Binding-site contacts:
Ligand atom O2P contacts residue SER279 of chain 1.F at 3.0 Å (h-bond).
Ligand atom O1P contacts residue SER220 of chain 1.F at 2.9 Å (h-bond).
Ligand atom O6 contacts residue MET305 of chain 1.F at 3.3 Å (h-bond).
Ligand atom N3 contacts residue CYS222 of chain 1.F at 3.6 Å.
Ligand atom O3' contacts residue MET276 of chain 1.F at 3.4 Å (h-bond).
Ligand atom N3 contacts residue 8L41 of chain 1.AA at 3.4 Å (h-bond).
Ligand atom C5 contacts residue ILE221 of chain 1.F at 3.5 Å (hydrophobic).
Ligand atom C8 contacts residue MET72 of chain 1.F at 3.5 Å (hydrophobic).
Ligand atom O1P contacts residue GLY257 of chain 1.F at 2.9 Å (h-bond).
Ligand atom O2P contacts residue TYR302 of chain 1.F at 2.5 Å (h-bond).
Ligand atom O1P contacts residue GLY219 of chain 1.F at 3.5 Å.
Ligand atom C8 contacts residue ILE221 of chain 1.F at 3.5 Å (hydrophobic).
Ligand atom C5 contacts residue MET305 of chain 1.F at 3.7 Å (hydrophobic).
Ligand atom O3' contacts residue ASP255 of chain 1.F at 2.7 Å (salt-bridge).
Ligand atom N1 contacts residue GLU332 of chain 1.F at 2.8 Å (salt-bridge).
Ligand atom N7 contacts residue GLY304 of chain 1.F at 3.4 Å.
Ligand atom N7 contacts residue ILE221 of chain 1.F at 3.3 Å.
Ligand atom O3P contacts residue GLY278 of chain 1.F at 2.8 Å (h-bond).
Ligand atom P contacts residue TYR302 of chain 1.F at 3.7 Å.
Ligand atom C2 contacts residue 8L41 of chain 1.AA at 3.2 Å.
Ligand atom C2 contacts residue CYS222 of chain 1.F at 3.2 Å (hydrophobic).
Ligand atom O3' contacts residue ALA70 of chain 1.F at 3.4 Å.
Ligand atom C4' contacts residue ASP255 of chain 1.F at 3.5 Å.
Ligand atom O5' contacts residue GLY256 of chain 1.F at 3.6 Å.
Ligand atom C3' contacts residue ASP255 of chain 1.F at 3.5 Å.
Ligand atom O2' contacts residue ASN194 of chain 1.F at 3.5 Å (h-bond).
Ligand atom O2' contacts residue ASP255 of chain 1.F at 2.5 Å (salt-bridge).
Ligand atom O6 contacts residue GLY306 of chain 1.F at 2.7 Å (h-bond).
Ligand atom C5' contacts residue TYR302 of chain 1.F at 3.6 Å (hydrophobic).
Ligand atom O6 contacts residue GLU332 of chain 1.F at 3.7 Å.
Ligand atom O6 contacts residue GLY304 of chain 1.F at 3.1 Å.
Ligand atom O2P contacts residue SER220 of chain 1.F at 2.7 Å (h-bond).
Ligand atom N7 contacts residue MET305 of chain 1.F at 2.9 Å (h-bond).
Ligand atom O5' contacts residue GLY219 of chain 1.F at 3.5 Å.
Ligand atom N1 contacts residue 8L41 of chain 1.AA at 3.4 Å (h-bond).
Ligand atom O6 contacts residue GLY333 of chain 1.F at 3.6 Å.
Ligand atom C2' contacts residue ASP255 of chain 1.F at 3.7 Å.
Ligand atom O3P contacts residue SER279 of chain 1.F at 3.5 Å (h-bond).
Ligand atom C6 contacts residue GLY306 of chain 1.F at 3.4 Å.
Ligand atom C2 contacts residue GLU332 of chain 1.F at 3.6 Å.

Sequence of chain 1.F:
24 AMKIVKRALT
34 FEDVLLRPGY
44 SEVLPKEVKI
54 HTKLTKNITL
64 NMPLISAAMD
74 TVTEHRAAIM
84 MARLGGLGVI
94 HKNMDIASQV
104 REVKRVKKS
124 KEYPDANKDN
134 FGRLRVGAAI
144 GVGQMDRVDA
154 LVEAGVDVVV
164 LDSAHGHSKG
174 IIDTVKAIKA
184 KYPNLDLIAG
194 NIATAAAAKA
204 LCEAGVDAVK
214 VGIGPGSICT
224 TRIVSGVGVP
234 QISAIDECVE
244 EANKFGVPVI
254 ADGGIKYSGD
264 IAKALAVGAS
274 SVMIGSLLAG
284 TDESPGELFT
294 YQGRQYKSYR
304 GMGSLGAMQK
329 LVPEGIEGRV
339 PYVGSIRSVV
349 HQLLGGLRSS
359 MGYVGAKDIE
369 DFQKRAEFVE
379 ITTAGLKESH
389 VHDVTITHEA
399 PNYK

This small molecule binds to this protein.
Small molecule (SMILES): O=c1[nH]cnc2c1ncn2[C@@H]1O[C@H](COP(=O)(O)O)[C@@H](O)[C@H]1O